Sequence of chain 2.A:
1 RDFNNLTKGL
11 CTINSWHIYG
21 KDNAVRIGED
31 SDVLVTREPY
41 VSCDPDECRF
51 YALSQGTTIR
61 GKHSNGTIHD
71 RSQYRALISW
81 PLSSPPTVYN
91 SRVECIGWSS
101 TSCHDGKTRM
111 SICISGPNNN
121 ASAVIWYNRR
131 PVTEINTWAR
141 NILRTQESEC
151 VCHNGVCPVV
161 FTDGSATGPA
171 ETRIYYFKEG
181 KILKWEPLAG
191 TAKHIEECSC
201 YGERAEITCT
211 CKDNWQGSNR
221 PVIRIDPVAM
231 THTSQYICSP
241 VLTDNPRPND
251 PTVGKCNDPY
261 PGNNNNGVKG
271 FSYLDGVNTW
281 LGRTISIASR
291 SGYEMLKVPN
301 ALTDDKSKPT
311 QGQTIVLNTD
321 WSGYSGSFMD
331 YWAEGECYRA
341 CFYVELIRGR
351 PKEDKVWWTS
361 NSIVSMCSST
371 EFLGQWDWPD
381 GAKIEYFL

The small molecule below binds the protein below.
Small molecule (SMILES): CC(=O)N[C@H]1[C@H](O[C@H]2[C@H](O)[C@@H](NC(C)=O)CO[C@@H]2CO)O[C@H](CO)[C@@H](O)[C@@H]1O

Binding-site contacts:
Ligand atom C8 contacts residue PHE3 of chain 2.A at 3.4 Å (hydrophobic).
Ligand atom C2 contacts residue ASN5 of chain 2.A at 2.5 Å.
Ligand atom C8 contacts residue ASP2 of chain 2.A at 3.7 Å.
Ligand atom C3 contacts residue ASN5 of chain 2.A at 3.8 Å.
Ligand atom C7 contacts residue ASP2 of chain 2.A at 3.8 Å.
Ligand atom N2 contacts residue ASN5 of chain 2.A at 2.9 Å (h-bond).
Ligand atom C8 contacts residue ASN154 of chain 2.A at 4.1 Å.
Ligand atom N2 contacts residue ASP2 of chain 2.A at 3.8 Å.
Ligand atom C2 contacts residue PHE3 of chain 2.A at 3.7 Å (hydrophobic).
Ligand atom O5 contacts residue ASN154 of chain 2.A at 3.7 Å.
Ligand atom C5 contacts residue ASN154 of chain 2.A at 3.4 Å.
Ligand atom C5 contacts residue ASP2 of chain 2.A at 4.2 Å.
Ligand atom C3 contacts residue ASP2 of chain 2.A at 3.9 Å.
Ligand atom C5 contacts residue ASN5 of chain 2.A at 3.6 Å.
Ligand atom O5 contacts residue ASN5 of chain 2.A at 2.3 Å (h-bond).
Ligand atom O5 contacts residue ASP2 of chain 2.A at 3.6 Å.
Ligand atom C6 contacts residue ASN154 of chain 2.A at 4.3 Å.
Ligand atom C1 contacts residue ASN154 of chain 2.A at 4.0 Å.
Ligand atom C4 contacts residue ASN5 of chain 2.A at 4.2 Å.
Ligand atom C7 contacts residue ASN5 of chain 2.A at 3.8 Å.
Ligand atom C7 contacts residue PHE3 of chain 2.A at 3.4 Å (hydrophobic).
Ligand atom O7 contacts residue ASN5 of chain 2.A at 4.2 Å.
Ligand atom N2 contacts residue PHE3 of chain 2.A at 2.7 Å (h-bond).
Ligand atom O6 contacts residue ASN154 of chain 2.A at 3.4 Å (h-bond).
Ligand atom C3 contacts residue PHE3 of chain 2.A at 4.3 Å (hydrophobic).
Ligand atom C1 contacts residue ASN5 of chain 2.A at 1.4 Å.
Ligand atom C6 contacts residue ASP2 of chain 2.A at 3.3 Å.
Ligand atom O6 contacts residue ASP2 of chain 2.A at 2.6 Å (salt-bridge).
Ligand atom O3 contacts residue ASP2 of chain 2.A at 2.7 Å (salt-bridge).
Ligand atom C1 contacts residue PHE3 of chain 2.A at 3.7 Å (hydrophobic).